Binding-site contacts:
Ligand atom C1 contacts residue NDP1 of chain 1.W at 3.2 Å.
Ligand atom O1 contacts residue NDP1 of chain 1.W at 3.2 Å.
Ligand atom C3 contacts residue ASP185 of chain 1.E at 3.7 Å.
Ligand atom O6 contacts residue ILE186 of chain 1.E at 3.6 Å.
Ligand atom O5 contacts residue ILE186 of chain 1.E at 4.4 Å.
Ligand atom O2 contacts residue ARG172 of chain 1.E at 3.1 Å (salt-bridge).
Ligand atom O5 contacts residue TYR189 of chain 1.E at 3.3 Å (h-bond).
Ligand atom O2 contacts residue ASP185 of chain 1.E at 2.7 Å (salt-bridge).
Ligand atom C2 contacts residue NDP1 of chain 1.W at 3.9 Å.
Ligand atom O2 contacts residue NDP1 of chain 1.W at 3.3 Å.
Ligand atom C5 contacts residue NDP1 of chain 1.W at 4.1 Å.
Ligand atom O1 contacts residue LYS104 of chain 1.E at 2.7 Å (salt-bridge).
Ligand atom O1 contacts residue TYR189 of chain 1.E at 2.4 Å (h-bond).
Ligand atom O3 contacts residue ASP185 of chain 1.E at 2.8 Å (salt-bridge).
Ligand atom O3 contacts residue ARG172 of chain 1.E at 3.4 Å (salt-bridge).
Ligand atom C6 contacts residue ARG132 of chain 1.E at 4.1 Å.
Ligand atom C6 contacts residue TYR267 of chain 1.E at 4.2 Å (hydrophobic).
Ligand atom O6 contacts residue ASN248 of chain 1.E at 4.2 Å.
Ligand atom O2 contacts residue LYS104 of chain 1.E at 3.1 Å (salt-bridge).
Ligand atom C3 contacts residue NDP1 of chain 1.W at 4.0 Å.
Ligand atom O4 contacts residue TYR267 of chain 1.E at 4.4 Å.
Ligand atom C1 contacts residue TYR189 of chain 1.E at 3.3 Å (hydrophobic).
Ligand atom O5 contacts residue NDP1 of chain 1.W at 3.9 Å.
Ligand atom C2 contacts residue ARG172 of chain 1.E at 4.1 Å.
Ligand atom C1 contacts residue ASP185 of chain 1.E at 4.3 Å.
Ligand atom O1 contacts residue ASP185 of chain 1.E at 3.8 Å.
Ligand atom C2 contacts residue LYS104 of chain 1.E at 3.6 Å.
Ligand atom O4 contacts residue PHE163 of chain 1.E at 4.4 Å.
Ligand atom C5 contacts residue ARG132 of chain 1.E at 4.4 Å.
Ligand atom C3 contacts residue PHE163 of chain 1.E at 4.5 Å (hydrophobic).
Ligand atom C2 contacts residue ASP185 of chain 1.E at 3.5 Å.
Ligand atom C4 contacts residue PHE163 of chain 1.E at 4.4 Å (hydrophobic).
Ligand atom O5 contacts residue ARG132 of chain 1.E at 4.0 Å.
Ligand atom O3 contacts residue PHE163 of chain 1.E at 3.5 Å.
Ligand atom C5 contacts residue TYR267 of chain 1.E at 3.8 Å (hydrophobic).
Ligand atom C3 contacts residue ARG172 of chain 1.E at 3.9 Å.
Ligand atom C1 contacts residue LYS104 of chain 1.E at 3.7 Å.

Sequence of chain 1.E:
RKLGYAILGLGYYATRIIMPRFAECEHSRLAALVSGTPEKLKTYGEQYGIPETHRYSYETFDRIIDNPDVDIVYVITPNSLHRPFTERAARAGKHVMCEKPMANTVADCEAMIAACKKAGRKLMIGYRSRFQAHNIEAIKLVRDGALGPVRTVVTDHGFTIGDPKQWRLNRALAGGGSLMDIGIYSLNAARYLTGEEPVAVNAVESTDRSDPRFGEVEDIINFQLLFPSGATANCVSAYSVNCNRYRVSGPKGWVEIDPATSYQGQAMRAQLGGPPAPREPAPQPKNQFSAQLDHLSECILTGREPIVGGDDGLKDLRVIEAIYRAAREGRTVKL

The protein below binds the small molecule below.
Small molecule (SMILES): OC[C@H]1O[C@@H](O)[C@H](O)[C@@H](O)[C@@H]1O